Sequence of chain 2.C:
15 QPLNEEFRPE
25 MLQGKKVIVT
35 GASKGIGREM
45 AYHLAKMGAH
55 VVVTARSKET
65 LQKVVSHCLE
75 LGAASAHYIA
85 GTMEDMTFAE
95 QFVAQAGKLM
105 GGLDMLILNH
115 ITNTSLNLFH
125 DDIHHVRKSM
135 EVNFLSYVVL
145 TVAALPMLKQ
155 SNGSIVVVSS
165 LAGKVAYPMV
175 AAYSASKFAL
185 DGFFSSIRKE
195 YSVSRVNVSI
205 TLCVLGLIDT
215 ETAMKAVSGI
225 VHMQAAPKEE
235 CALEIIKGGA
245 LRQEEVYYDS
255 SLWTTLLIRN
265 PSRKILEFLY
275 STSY

The small molecule below binds the protein below.
Small molecule (SMILES): CC(C)(C)N1CCN(c2ccc(N3CCN(C(=O)NC4[C@@H]5CC6C[C@H]4CC(C(N)=O)(C6)C5)c4ccccc43)nc2)CC1

Sequence of chain 2.D:
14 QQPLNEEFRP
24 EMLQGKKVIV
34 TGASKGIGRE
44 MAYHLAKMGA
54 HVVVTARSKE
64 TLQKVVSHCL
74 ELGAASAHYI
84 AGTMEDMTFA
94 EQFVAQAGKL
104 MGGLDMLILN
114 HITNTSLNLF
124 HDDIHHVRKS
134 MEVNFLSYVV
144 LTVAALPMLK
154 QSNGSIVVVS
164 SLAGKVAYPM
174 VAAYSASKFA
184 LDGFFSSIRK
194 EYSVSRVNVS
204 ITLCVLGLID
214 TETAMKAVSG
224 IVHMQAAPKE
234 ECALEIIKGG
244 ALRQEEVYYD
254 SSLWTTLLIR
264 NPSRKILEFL

Binding-site contacts:
Ligand atom C23 contacts residue MET227 of chain 2.D at 3.3 Å (hydrophobic).
Ligand atom O2 contacts residue NDP1 of chain 2.L at 3.1 Å.
Ligand atom O2 contacts residue SER164 of chain 2.D at 2.6 Å (h-bond).
Ligand atom N6 contacts residue TYR274 of chain 2.C at 3.6 Å.
Ligand atom C17 contacts residue TYR171 of chain 2.D at 3.5 Å (hydrophobic).
Ligand atom C18 contacts residue LEU211 of chain 2.D at 3.6 Å (hydrophobic).
Ligand atom C5 contacts residue TYR177 of chain 2.D at 3.5 Å (hydrophobic).
Ligand atom C20 contacts residue TYR171 of chain 2.D at 3.4 Å (hydrophobic).
Ligand atom O1 contacts residue THR118 of chain 2.D at 3.6 Å.
Ligand atom C28 contacts residue TYR274 of chain 2.C at 3.2 Å (hydrophobic).
Ligand atom C2 contacts residue NDP1 of chain 2.L at 3.6 Å.
Ligand atom C25 contacts residue ASP253 of chain 2.D at 3.2 Å.
Ligand atom N5 contacts residue LEU211 of chain 2.D at 2.6 Å (h-bond).
Ligand atom N5 contacts residue MET227 of chain 2.D at 3.5 Å (h-bond).
Ligand atom N2 contacts residue ILE115 of chain 2.D at 3.6 Å.
Ligand atom C24 contacts residue ASP253 of chain 2.D at 3.1 Å.
Ligand atom C19 contacts residue SER164 of chain 2.D at 3.2 Å.
Ligand atom C19 contacts residue TYR171 of chain 2.D at 3.7 Å (hydrophobic).
Ligand atom C24 contacts residue MET227 of chain 2.D at 3.4 Å (hydrophobic).
Ligand atom N5 contacts residue GLY210 of chain 2.D at 3.5 Å.
Ligand atom C6 contacts residue TYR177 of chain 2.D at 3.6 Å (hydrophobic).
Ligand atom N2 contacts residue NDP1 of chain 2.L at 3.2 Å (h-bond).
Ligand atom C3 contacts residue NDP1 of chain 2.L at 3.6 Å.
Ligand atom C22 contacts residue MET227 of chain 2.D at 3.3 Å (hydrophobic).
Ligand atom C33 contacts residue SER164 of chain 2.D at 3.6 Å.
Ligand atom N2 contacts residue THR216 of chain 2.D at 3.5 Å.
Ligand atom N3 contacts residue TYR171 of chain 2.D at 3.6 Å.
Ligand atom C20 contacts residue MET227 of chain 2.D at 3.6 Å (hydrophobic).
Ligand atom C1 contacts residue TYR177 of chain 2.D at 3.7 Å (hydrophobic).
Ligand atom C24 contacts residue LEU211 of chain 2.D at 3.4 Å (hydrophobic).
Ligand atom O1 contacts residue THR216 of chain 2.D at 3.6 Å.
Ligand atom O2 contacts residue TYR177 of chain 2.D at 3.0 Å (h-bond).
Ligand atom C21 contacts residue TYR171 of chain 2.D at 2.7 Å (hydrophobic).
Ligand atom C20 contacts residue LEU211 of chain 2.D at 3.5 Å (hydrophobic).
Ligand atom C22 contacts residue TYR171 of chain 2.D at 3.3 Å (hydrophobic).
Ligand atom C21 contacts residue MET227 of chain 2.D at 3.5 Å (hydrophobic).
Ligand atom C22 contacts residue TYR274 of chain 2.C at 3.3 Å (hydrophobic).
Ligand atom C11 contacts residue THR216 of chain 2.D at 3.6 Å.
Ligand atom O1 contacts residue ILE115 of chain 2.D at 3.4 Å.
Ligand atom C11 contacts residue ILE115 of chain 2.D at 3.5 Å (hydrophobic).